Sequence of chain 1.A:
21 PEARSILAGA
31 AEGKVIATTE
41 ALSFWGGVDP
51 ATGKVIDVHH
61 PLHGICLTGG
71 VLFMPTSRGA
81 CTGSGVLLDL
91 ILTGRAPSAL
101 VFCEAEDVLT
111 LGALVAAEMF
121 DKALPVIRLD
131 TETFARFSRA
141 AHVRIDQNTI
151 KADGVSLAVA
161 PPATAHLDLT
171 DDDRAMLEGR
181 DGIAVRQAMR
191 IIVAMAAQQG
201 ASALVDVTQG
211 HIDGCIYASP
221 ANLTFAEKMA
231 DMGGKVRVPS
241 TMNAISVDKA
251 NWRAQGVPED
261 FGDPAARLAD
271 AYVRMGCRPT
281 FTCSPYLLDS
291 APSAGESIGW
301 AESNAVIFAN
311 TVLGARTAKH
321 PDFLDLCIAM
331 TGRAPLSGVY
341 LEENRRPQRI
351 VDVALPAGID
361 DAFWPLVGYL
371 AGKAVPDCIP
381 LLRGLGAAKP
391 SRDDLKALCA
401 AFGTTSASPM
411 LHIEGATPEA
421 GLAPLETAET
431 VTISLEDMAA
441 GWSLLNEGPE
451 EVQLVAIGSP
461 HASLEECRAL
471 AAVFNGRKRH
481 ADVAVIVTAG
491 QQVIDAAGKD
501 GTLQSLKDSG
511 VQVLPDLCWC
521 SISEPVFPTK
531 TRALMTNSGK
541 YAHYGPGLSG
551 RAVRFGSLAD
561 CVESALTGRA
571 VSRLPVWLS

The protein below binds the small molecule below.
Small molecule (SMILES): O=C(O)[C@H]1NCC[C@H]1O

Binding-site contacts:
Ligand atom N contacts residue ASP213 of chain 1.A at 2.7 Å (salt-bridge).
Ligand atom O2 contacts residue FES1 of chain 1.E at 2.4 Å.
Ligand atom O contacts residue SER303 of chain 1.A at 2.6 Å (h-bond).
Ligand atom CG contacts residue GLU302 of chain 1.A at 3.8 Å.
Ligand atom OXT contacts residue GLU302 of chain 1.A at 3.4 Å.
Ligand atom CD contacts residue THR82 of chain 1.A at 3.2 Å.
Ligand atom OXT contacts residue ALA80 of chain 1.A at 3.5 Å.
Ligand atom O contacts residue GLU302 of chain 1.A at 3.6 Å.
Ligand atom CB contacts residue TRP45 of chain 1.A at 3.8 Å (hydrophobic).
Ligand atom CD contacts residue ASP213 of chain 1.A at 3.2 Å.
Ligand atom CB contacts residue LYS540 of chain 1.A at 3.8 Å.
Ligand atom CB contacts residue FES1 of chain 1.E at 3.2 Å.
Ligand atom O contacts residue LYS540 of chain 1.A at 2.9 Å (salt-bridge).
Ligand atom C contacts residue SER303 of chain 1.A at 3.4 Å.
Ligand atom CA contacts residue GLU302 of chain 1.A at 3.4 Å.
Ligand atom CG contacts residue FES1 of chain 1.E at 3.2 Å.
Ligand atom O2 contacts residue LYS540 of chain 1.A at 2.5 Å (salt-bridge).
Ligand atom OXT contacts residue CYS81 of chain 1.A at 3.0 Å (h-bond).
Ligand atom CA contacts residue ASP213 of chain 1.A at 3.9 Å.
Ligand atom O2 contacts residue CYS520 of chain 1.A at 4.0 Å.
Ligand atom CA contacts residue ALA80 of chain 1.A at 3.6 Å (hydrophobic).
Ligand atom O2 contacts residue GLU302 of chain 1.A at 2.8 Å (salt-bridge).
Ligand atom C contacts residue LYS540 of chain 1.A at 3.8 Å.
Ligand atom CD contacts residue FES1 of chain 1.E at 4.1 Å.
Ligand atom C contacts residue ALA80 of chain 1.A at 3.5 Å (hydrophobic).
Ligand atom O contacts residue ALA80 of chain 1.A at 3.6 Å.
Ligand atom CD contacts residue ASN243 of chain 1.A at 4.0 Å.
Ligand atom CG contacts residue TRP45 of chain 1.A at 4.1 Å (hydrophobic).
Ligand atom CG contacts residue ILE216 of chain 1.A at 4.1 Å (hydrophobic).
Ligand atom CG contacts residue THR82 of chain 1.A at 4.1 Å.
Ligand atom N contacts residue GLU302 of chain 1.A at 2.8 Å (salt-bridge).
Ligand atom N contacts residue THR82 of chain 1.A at 2.9 Å (h-bond).
Ligand atom CG contacts residue CYS520 of chain 1.A at 3.8 Å (hydrophobic).
Ligand atom C contacts residue CYS81 of chain 1.A at 3.7 Å (hydrophobic).
Ligand atom OXT contacts residue ASP213 of chain 1.A at 3.9 Å.
Ligand atom C contacts residue GLU302 of chain 1.A at 3.3 Å.
Ligand atom OXT contacts residue SER303 of chain 1.A at 2.8 Å (h-bond).
Ligand atom CA contacts residue THR82 of chain 1.A at 3.2 Å.
Ligand atom CB contacts residue GLU302 of chain 1.A at 3.5 Å.
Ligand atom CD contacts residue GLU302 of chain 1.A at 3.4 Å.